Sequence of chain 1.A:
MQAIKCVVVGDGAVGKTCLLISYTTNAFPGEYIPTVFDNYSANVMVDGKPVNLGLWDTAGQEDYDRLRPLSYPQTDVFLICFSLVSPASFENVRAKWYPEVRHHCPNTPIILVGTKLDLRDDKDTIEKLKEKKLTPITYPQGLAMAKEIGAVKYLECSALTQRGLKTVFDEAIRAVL

A protein and the small-molecule ligand that binds it are described below.
Small molecule (SMILES): CCNC(=O)Nc1nccs1

Binding-site contacts:
Ligand atom C2 contacts residue ASP119 of chain 1.A at 3.9 Å.
Ligand atom N1 contacts residue ALA160 of chain 1.A at 4.2 Å.
Ligand atom S contacts residue GLY16 of chain 1.A at 3.9 Å.
Ligand atom N2 contacts residue SER159 of chain 1.A at 3.7 Å.
Ligand atom C5 contacts residue GLY16 of chain 1.A at 3.3 Å.
Ligand atom C5 contacts residue LEU20 of chain 1.A at 3.8 Å (hydrophobic).
Ligand atom C3 contacts residue ALA160 of chain 1.A at 3.6 Å (hydrophobic).
Ligand atom C5 contacts residue THR116 of chain 1.A at 4.1 Å.
Ligand atom N1 contacts residue LEU161 of chain 1.A at 4.2 Å.
Ligand atom C4 contacts residue ALA160 of chain 1.A at 3.2 Å (hydrophobic).
Ligand atom C3 contacts residue ASP119 of chain 1.A at 3.8 Å.
Ligand atom S contacts residue VAL15 of chain 1.A at 3.9 Å.
Ligand atom O contacts residue CYS19 of chain 1.A at 4.2 Å.
Ligand atom C4 contacts residue LEU20 of chain 1.A at 3.9 Å (hydrophobic).
Ligand atom S contacts residue ALA160 of chain 1.A at 3.6 Å.
Ligand atom O contacts residue PHE29 of chain 1.A at 3.8 Å.
Ligand atom C4 contacts residue THR116 of chain 1.A at 3.6 Å.
Ligand atom C4 contacts residue VAL15 of chain 1.A at 4.2 Å (hydrophobic).
Ligand atom C2 contacts residue PHE29 of chain 1.A at 4.0 Å (hydrophobic).
Ligand atom C5 contacts residue VAL15 of chain 1.A at 3.6 Å (hydrophobic).
Ligand atom C3 contacts residue LYS117 of chain 1.A at 3.5 Å.
Ligand atom N2 contacts residue ALA160 of chain 1.A at 2.9 Å (h-bond).
Ligand atom N2 contacts residue CYS158 of chain 1.A at 4.3 Å.
Ligand atom N1 contacts residue ASP119 of chain 1.A at 3.0 Å (salt-bridge).
Ligand atom N2 contacts residue THR116 of chain 1.A at 4.2 Å.
Ligand atom C5 contacts residue ALA160 of chain 1.A at 3.3 Å (hydrophobic).
Ligand atom O contacts residue LYS117 of chain 1.A at 3.8 Å.
Ligand atom S contacts residue LYS117 of chain 1.A at 3.8 Å.
Ligand atom N contacts residue LEU161 of chain 1.A at 4.0 Å.
Ligand atom C4 contacts residue SER159 of chain 1.A at 4.1 Å.
Ligand atom C4 contacts residue LYS117 of chain 1.A at 3.8 Å.
Ligand atom C1 contacts residue ASP119 of chain 1.A at 3.4 Å.
Ligand atom N2 contacts residue LYS117 of chain 1.A at 3.2 Å (salt-bridge).
Ligand atom N2 contacts residue ASP119 of chain 1.A at 3.8 Å.
Ligand atom N contacts residue ASP119 of chain 1.A at 3.0 Å (salt-bridge).
Ligand atom N contacts residue PHE29 of chain 1.A at 4.1 Å.
Ligand atom S contacts residue CYS19 of chain 1.A at 3.9 Å.
Ligand atom N1 contacts residue LYS117 of chain 1.A at 3.6 Å.
Ligand atom C2 contacts residue LYS117 of chain 1.A at 4.0 Å.
Ligand atom C1 contacts residue LEU120 of chain 1.A at 4.2 Å (hydrophobic).